This protein binds this small molecule.
Small molecule (SMILES): NC(=O)N[C@@H](CC(=O)O)C(=O)O

Sequence of chain 1.B:
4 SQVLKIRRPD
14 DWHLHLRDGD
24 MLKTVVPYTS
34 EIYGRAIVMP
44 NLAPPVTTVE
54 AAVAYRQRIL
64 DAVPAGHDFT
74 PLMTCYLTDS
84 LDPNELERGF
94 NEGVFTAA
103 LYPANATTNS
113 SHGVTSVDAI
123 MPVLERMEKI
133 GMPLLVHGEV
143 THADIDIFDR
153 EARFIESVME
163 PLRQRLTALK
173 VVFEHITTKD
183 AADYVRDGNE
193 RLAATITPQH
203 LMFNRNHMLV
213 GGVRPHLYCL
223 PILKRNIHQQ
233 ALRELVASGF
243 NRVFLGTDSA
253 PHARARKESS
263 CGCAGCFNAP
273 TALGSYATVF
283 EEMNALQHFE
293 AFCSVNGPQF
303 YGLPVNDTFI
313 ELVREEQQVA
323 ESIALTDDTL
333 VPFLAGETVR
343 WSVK

Binding-site contacts:
Ligand atom O4 contacts residue HIS177 of chain 1.B at 3.5 Å (h-bond).
Ligand atom C61 contacts residue ARG20 of chain 1.B at 3.4 Å.
Ligand atom O2 contacts residue ALA266 of chain 1.B at 3.2 Å.
Ligand atom O4 contacts residue KCX102 of chain 1.B at 2.9 Å (h-bond).
Ligand atom C4 contacts residue THR109 of chain 1.B at 3.3 Å.
Ligand atom C5 contacts residue THR109 of chain 1.B at 3.3 Å.
Ligand atom C4 contacts residue ZN1 of chain 1.G at 3.1 Å.
Ligand atom C61 contacts residue THR110 of chain 1.B at 3.2 Å.
Ligand atom O61 contacts residue ARG20 of chain 1.B at 2.8 Å (salt-bridge).
Ligand atom N1 contacts residue THR110 of chain 1.B at 3.5 Å (h-bond).
Ligand atom O2 contacts residue GLY267 of chain 1.B at 3.3 Å (h-bond).
Ligand atom O61 contacts residue THR110 of chain 1.B at 3.5 Å.
Ligand atom N3 contacts residue ASP250 of chain 1.B at 2.8 Å (salt-bridge).
Ligand atom O61 contacts residue HIS18 of chain 1.B at 3.2 Å.
Ligand atom C4 contacts residue KCX102 of chain 1.B at 3.4 Å.
Ligand atom O62 contacts residue ARG20 of chain 1.B at 2.8 Å (salt-bridge).
Ligand atom O4 contacts residue HIS16 of chain 1.B at 3.7 Å.
Ligand atom O4 contacts residue ASP250 of chain 1.B at 3.1 Å (salt-bridge).
Ligand atom O62 contacts residue THR110 of chain 1.B at 2.7 Å (h-bond).
Ligand atom O5 contacts residue HIS139 of chain 1.B at 3.2 Å (h-bond).
Ligand atom C2 contacts residue LEU222 of chain 1.B at 3.6 Å (hydrophobic).
Ligand atom C4 contacts residue ZN1 of chain 1.F at 2.7 Å.
Ligand atom O5 contacts residue THR109 of chain 1.B at 2.5 Å (h-bond).
Ligand atom O62 contacts residue HIS254 of chain 1.B at 3.2 Å (h-bond).
Ligand atom O2 contacts residue CYS221 of chain 1.B at 3.3 Å.
Ligand atom O5 contacts residue ZN1 of chain 1.F at 2.2 Å.
Ligand atom O4 contacts residue HIS18 of chain 1.B at 3.5 Å (h-bond).
Ligand atom O61 contacts residue ASN44 of chain 1.B at 2.9 Å (h-bond).
Ligand atom O62 contacts residue ALA266 of chain 1.B at 3.0 Å (h-bond).
Ligand atom C5 contacts residue ZN1 of chain 1.G at 3.7 Å.
Ligand atom C6 contacts residue ALA252 of chain 1.B at 3.6 Å (hydrophobic).
Ligand atom O4 contacts residue ZN1 of chain 1.G at 2.0 Å.
Ligand atom O5 contacts residue KCX102 of chain 1.B at 3.6 Å.
Ligand atom N3 contacts residue LEU222 of chain 1.B at 2.8 Å (h-bond).
Ligand atom C6 contacts residue THR110 of chain 1.B at 3.8 Å.
Ligand atom O2 contacts residue LEU222 of chain 1.B at 2.8 Å (h-bond).
Ligand atom N1 contacts residue ALA266 of chain 1.B at 3.1 Å (h-bond).
Ligand atom O4 contacts residue ZN1 of chain 1.F at 2.5 Å.
Ligand atom C2 contacts residue ALA266 of chain 1.B at 3.7 Å (hydrophobic).
Ligand atom C61 contacts residue ALA252 of chain 1.B at 3.6 Å (hydrophobic).